Sequence of chain 1.E:
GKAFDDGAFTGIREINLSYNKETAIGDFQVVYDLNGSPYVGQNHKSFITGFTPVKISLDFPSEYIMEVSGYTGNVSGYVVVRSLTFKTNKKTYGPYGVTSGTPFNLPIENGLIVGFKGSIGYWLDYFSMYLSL

This protein binds this small molecule.
Small molecule (SMILES): Cc1cc(=O)oc2ccccc12

Binding-site contacts:
Ligand atom C2 contacts residue TYR122 of chain 1.E at 3.8 Å (hydrophobic).
Ligand atom C10 contacts residue GLA1 of chain 1.O at 2.4 Å.
Ligand atom C3 contacts residue TRP123 of chain 1.E at 3.7 Å (hydrophobic).
Ligand atom C3 contacts residue GLA1 of chain 1.O at 3.7 Å.
Ligand atom C5 contacts residue SER76 of chain 1.E at 4.4 Å.
Ligand atom C5 contacts residue TYR122 of chain 1.E at 3.4 Å (hydrophobic).
Ligand atom C3 contacts residue SER76 of chain 1.E at 4.1 Å.
Ligand atom C4 contacts residue TYR122 of chain 1.E at 3.3 Å (hydrophobic).
Ligand atom O1 contacts residue TYR122 of chain 1.E at 3.5 Å (h-bond).
Ligand atom C3 contacts residue TYR122 of chain 1.E at 3.4 Å (hydrophobic).
Ligand atom C6 contacts residue SER76 of chain 1.E at 3.3 Å.
Ligand atom C7 contacts residue TYR122 of chain 1.E at 3.9 Å (hydrophobic).
Ligand atom O8 contacts residue TYR122 of chain 1.E at 4.1 Å.
Ligand atom C6 contacts residue TYR122 of chain 1.E at 3.8 Å (hydrophobic).
Ligand atom C2 contacts residue TYR78 of chain 1.E at 3.4 Å (hydrophobic).
Ligand atom C2 contacts residue GLA1 of chain 1.O at 2.4 Å.
Ligand atom C6 contacts residue TRP123 of chain 1.E at 3.9 Å (hydrophobic).
Ligand atom C1 contacts residue GLA1 of chain 1.O at 1.4 Å.
Ligand atom C10 contacts residue TYR78 of chain 1.E at 4.2 Å (hydrophobic).
Ligand atom C10 contacts residue TYR122 of chain 1.E at 3.9 Å (hydrophobic).
Ligand atom C11 contacts residue GLA1 of chain 1.O at 3.7 Å.
Ligand atom C1 contacts residue TYR122 of chain 1.E at 4.0 Å (hydrophobic).
Ligand atom C11 contacts residue TYR122 of chain 1.E at 3.6 Å (hydrophobic).
Ligand atom C8 contacts residue TYR122 of chain 1.E at 3.7 Å (hydrophobic).
Ligand atom C4 contacts residue GLA1 of chain 1.O at 4.2 Å.
Ligand atom C3 contacts residue TYR78 of chain 1.E at 4.1 Å (hydrophobic).
Ligand atom C2 contacts residue TRP123 of chain 1.E at 3.9 Å (hydrophobic).
Ligand atom C1 contacts residue TYR78 of chain 1.E at 3.4 Å (hydrophobic).